This small molecule binds to this protein.
Small molecule (SMILES): CCn1cnc2ccccc21

Binding-site contacts:
Ligand atom C8 contacts residue ALA123 of chain 1.B at 4.3 Å (hydrophobic).
Ligand atom C4 contacts residue ALA123 of chain 1.B at 4.0 Å (hydrophobic).
Ligand atom C3 contacts residue ALA123 of chain 1.B at 4.2 Å (hydrophobic).
Ligand atom N1 contacts residue TYR141 of chain 1.B at 4.3 Å.
Ligand atom C5 contacts residue ALA123 of chain 1.B at 4.0 Å (hydrophobic).
Ligand atom N contacts residue TYR152 of chain 1.B at 3.8 Å.
Ligand atom C5 contacts residue SER126 of chain 1.B at 3.3 Å.
Ligand atom C7 contacts residue ALA123 of chain 1.B at 4.3 Å (hydrophobic).
Ligand atom C7 contacts residue GLY142 of chain 1.B at 4.2 Å.
Ligand atom N1 contacts residue TYR152 of chain 1.B at 3.7 Å.
Ligand atom C2 contacts residue TYR152 of chain 1.B at 3.8 Å (hydrophobic).
Ligand atom C5 contacts residue TYR141 of chain 1.B at 3.9 Å (hydrophobic).
Ligand atom C3 contacts residue PRO122 of chain 1.B at 4.3 Å (hydrophobic).
Ligand atom C8 contacts residue TYR152 of chain 1.B at 3.7 Å (hydrophobic).
Ligand atom C3 contacts residue TYR121 of chain 1.B at 3.1 Å (hydrophobic).
Ligand atom C4 contacts residue TYR121 of chain 1.B at 3.1 Å (hydrophobic).
Ligand atom C6 contacts residue GLY142 of chain 1.B at 3.4 Å.
Ligand atom C6 contacts residue TYR152 of chain 1.B at 3.5 Å (hydrophobic).
Ligand atom C3 contacts residue ASP120 of chain 1.B at 4.2 Å.
Ligand atom C3 contacts residue TYR141 of chain 1.B at 4.2 Å (hydrophobic).
Ligand atom C3 contacts residue TYR152 of chain 1.B at 3.6 Å (hydrophobic).
Ligand atom C6 contacts residue SER126 of chain 1.B at 3.2 Å.
Ligand atom N1 contacts residue TYR121 of chain 1.B at 2.6 Å (h-bond).
Ligand atom C5 contacts residue GLY142 of chain 1.B at 3.8 Å.
Ligand atom C5 contacts residue TYR152 of chain 1.B at 3.9 Å (hydrophobic).
Ligand atom C4 contacts residue TYR141 of chain 1.B at 3.6 Å (hydrophobic).
Ligand atom C6 contacts residue ALA123 of chain 1.B at 4.1 Å (hydrophobic).
Ligand atom C7 contacts residue TYR152 of chain 1.B at 3.6 Å (hydrophobic).
Ligand atom C contacts residue VAL146 of chain 1.B at 3.7 Å (hydrophobic).
Ligand atom C5 contacts residue PRO122 of chain 1.B at 4.2 Å (hydrophobic).
Ligand atom C4 contacts residue PRO122 of chain 1.B at 3.7 Å (hydrophobic).
Ligand atom C2 contacts residue ASP120 of chain 1.B at 3.2 Å.
Ligand atom N1 contacts residue ASP120 of chain 1.B at 2.8 Å (salt-bridge).
Ligand atom C4 contacts residue TYR152 of chain 1.B at 3.7 Å (hydrophobic).
Ligand atom C1 contacts residue TYR152 of chain 1.B at 4.1 Å (hydrophobic).
Ligand atom C5 contacts residue TYR121 of chain 1.B at 4.3 Å (hydrophobic).
Ligand atom C2 contacts residue TYR121 of chain 1.B at 3.8 Å (hydrophobic).
Ligand atom C contacts residue TYR152 of chain 1.B at 3.7 Å (hydrophobic).
Ligand atom C7 contacts residue SER126 of chain 1.B at 4.5 Å.
Ligand atom C8 contacts residue TYR121 of chain 1.B at 4.3 Å (hydrophobic).

Sequence of chain 1.B:
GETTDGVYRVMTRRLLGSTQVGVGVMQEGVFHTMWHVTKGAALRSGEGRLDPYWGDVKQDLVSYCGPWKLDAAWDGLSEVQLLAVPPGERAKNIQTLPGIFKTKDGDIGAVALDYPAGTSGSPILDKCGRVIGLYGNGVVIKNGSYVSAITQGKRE